A small-molecule ligand and the protein it binds are described below.
Small molecule (SMILES): CC(=O)N[C@@H]1[C@@H](O)[C@H](O)[C@@H](CO)O[C@H]1O

Sequence of chain 1.C:
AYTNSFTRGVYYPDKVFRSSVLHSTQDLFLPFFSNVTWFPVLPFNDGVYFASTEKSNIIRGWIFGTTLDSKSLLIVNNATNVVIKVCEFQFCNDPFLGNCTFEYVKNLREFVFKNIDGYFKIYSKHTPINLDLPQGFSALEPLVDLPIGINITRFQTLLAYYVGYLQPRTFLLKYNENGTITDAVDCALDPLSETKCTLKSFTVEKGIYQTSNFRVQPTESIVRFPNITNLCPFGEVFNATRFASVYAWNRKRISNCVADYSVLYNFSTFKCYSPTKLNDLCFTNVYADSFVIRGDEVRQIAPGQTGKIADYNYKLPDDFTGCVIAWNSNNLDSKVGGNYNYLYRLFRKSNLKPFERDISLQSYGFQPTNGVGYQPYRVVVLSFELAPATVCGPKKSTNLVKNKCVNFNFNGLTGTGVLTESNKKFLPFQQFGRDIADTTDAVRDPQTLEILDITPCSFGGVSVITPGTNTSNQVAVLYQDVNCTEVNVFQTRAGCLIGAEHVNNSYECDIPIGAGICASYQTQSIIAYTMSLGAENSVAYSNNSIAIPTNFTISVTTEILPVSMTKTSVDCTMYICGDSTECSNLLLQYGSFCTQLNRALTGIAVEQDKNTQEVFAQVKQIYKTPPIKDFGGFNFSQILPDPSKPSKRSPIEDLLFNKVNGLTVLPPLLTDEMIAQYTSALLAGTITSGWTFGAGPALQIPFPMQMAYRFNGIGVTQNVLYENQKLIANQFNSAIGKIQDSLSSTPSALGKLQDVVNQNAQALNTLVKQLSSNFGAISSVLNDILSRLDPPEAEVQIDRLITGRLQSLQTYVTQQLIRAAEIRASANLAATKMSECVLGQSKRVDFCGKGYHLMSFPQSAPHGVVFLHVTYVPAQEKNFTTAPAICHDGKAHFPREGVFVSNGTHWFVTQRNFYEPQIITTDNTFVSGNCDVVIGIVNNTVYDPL

Binding-site contacts:
Ligand atom C7 contacts residue ASN122 of chain 1.C at 3.5 Å.
Ligand atom C3 contacts residue ASN122 of chain 1.C at 3.9 Å.
Ligand atom N2 contacts residue ASN122 of chain 1.C at 2.9 Å (h-bond).
Ligand atom O6 contacts residue ASN122 of chain 1.C at 4.5 Å.
Ligand atom C2 contacts residue ASN122 of chain 1.C at 2.5 Å.
Ligand atom O7 contacts residue ALA123 of chain 1.C at 3.3 Å.
Ligand atom O7 contacts residue ASN122 of chain 1.C at 3.6 Å.
Ligand atom C8 contacts residue ALA123 of chain 1.C at 4.1 Å (hydrophobic).
Ligand atom C4 contacts residue ASN122 of chain 1.C at 4.3 Å.
Ligand atom C8 contacts residue ASN122 of chain 1.C at 3.7 Å.
Ligand atom C7 contacts residue ALA123 of chain 1.C at 4.0 Å (hydrophobic).
Ligand atom C1 contacts residue ASN122 of chain 1.C at 1.5 Å.
Ligand atom O5 contacts residue ASN122 of chain 1.C at 2.4 Å (h-bond).
Ligand atom C8 contacts residue THR124 of chain 1.C at 4.2 Å.
Ligand atom C5 contacts residue ASN122 of chain 1.C at 3.8 Å.